Sequence of chain 1.E:
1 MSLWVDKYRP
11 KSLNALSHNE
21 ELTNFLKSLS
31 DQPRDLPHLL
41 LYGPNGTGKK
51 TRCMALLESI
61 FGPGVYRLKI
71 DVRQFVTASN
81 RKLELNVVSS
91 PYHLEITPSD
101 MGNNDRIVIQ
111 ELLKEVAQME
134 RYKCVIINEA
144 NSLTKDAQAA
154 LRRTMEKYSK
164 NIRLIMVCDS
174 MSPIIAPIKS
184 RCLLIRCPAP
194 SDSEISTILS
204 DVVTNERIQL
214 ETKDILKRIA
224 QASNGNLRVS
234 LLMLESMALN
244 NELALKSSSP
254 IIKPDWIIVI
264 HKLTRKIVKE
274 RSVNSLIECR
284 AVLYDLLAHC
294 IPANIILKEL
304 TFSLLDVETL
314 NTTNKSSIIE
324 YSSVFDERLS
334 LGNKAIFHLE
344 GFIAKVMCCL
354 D

Binding-site contacts:
Ligand atom N7 contacts residue THR69 of chain 1.D at 2.9 Å (h-bond).
Ligand atom O5' contacts residue SER73 of chain 1.D at 3.6 Å.
Ligand atom O3A contacts residue ARG229 of chain 1.D at 3.5 Å (salt-bridge).
Ligand atom O2B contacts residue THR72 of chain 1.D at 2.8 Å (h-bond).
Ligand atom O2' contacts residue TYR31 of chain 1.D at 3.0 Å (h-bond).
Ligand atom O2' contacts residue PRO33 of chain 1.D at 3.3 Å.
Ligand atom C3' contacts residue VAL28 of chain 1.D at 3.3 Å (hydrophobic).
Ligand atom C5' contacts residue ARG229 of chain 1.D at 3.4 Å.
Ligand atom O1B contacts residue THR69 of chain 1.D at 3.3 Å (h-bond).
Ligand atom C8 contacts residue THR69 of chain 1.D at 3.5 Å.
Ligand atom O3' contacts residue VAL28 of chain 1.D at 2.7 Å (h-bond).
Ligand atom N6 contacts residue THR40 of chain 1.D at 3.0 Å (h-bond).
Ligand atom O1B contacts residue GLY70 of chain 1.D at 2.7 Å (h-bond).
Ligand atom C4 contacts residue LEU228 of chain 1.D at 3.5 Å (hydrophobic).
Ligand atom O3G contacts residue MG1 of chain 1.R at 2.1 Å.
Ligand atom PG contacts residue ARG229 of chain 1.D at 3.4 Å.
Ligand atom O3B contacts residue GLY68 of chain 1.D at 2.8 Å (h-bond).
Ligand atom O1A contacts residue GLY70 of chain 1.D at 3.3 Å.
Ligand atom O1B contacts residue LYS71 of chain 1.D at 2.9 Å (salt-bridge).
Ligand atom C2 contacts residue ARG200 of chain 1.D at 3.3 Å.
Ligand atom N7 contacts residue GLY70 of chain 1.D at 3.4 Å.
Ligand atom O2A contacts residue GLU159 of chain 1.E at 2.8 Å (salt-bridge).
Ligand atom C8 contacts residue GLY70 of chain 1.D at 3.6 Å.
Ligand atom N3 contacts residue LEU228 of chain 1.D at 3.5 Å.
Ligand atom O2B contacts residue MG1 of chain 1.R at 2.9 Å.
Ligand atom S1G contacts residue ARG155 of chain 1.E at 3.5 Å (salt-bridge).
Ligand atom O3G contacts residue ARG184 of chain 1.E at 2.6 Å (salt-bridge).
Ligand atom N6 contacts residue VAL39 of chain 1.D at 3.4 Å.
Ligand atom O3B contacts residue ARG229 of chain 1.D at 2.9 Å (salt-bridge).
Ligand atom S1G contacts residue ASN171 of chain 1.D at 2.8 Å (h-bond).
Ligand atom O2G contacts residue ARG184 of chain 1.E at 2.5 Å (salt-bridge).
Ligand atom S1G contacts residue LYS71 of chain 1.D at 3.5 Å (salt-bridge).
Ligand atom O2A contacts residue ARG229 of chain 1.D at 2.9 Å (salt-bridge).
Ligand atom O2G contacts residue ARG229 of chain 1.D at 3.0 Å (salt-bridge).
Ligand atom O1A contacts residue SER73 of chain 1.D at 3.0 Å (h-bond).
Ligand atom O3A contacts residue GLY70 of chain 1.D at 3.5 Å (h-bond).
Ligand atom O2G contacts residue ARG155 of chain 1.E at 3.6 Å (salt-bridge).
Ligand atom O3A contacts residue GLY68 of chain 1.D at 3.6 Å.
Ligand atom PG contacts residue ARG184 of chain 1.E at 3.4 Å.
Ligand atom O3G contacts residue ARG155 of chain 1.E at 3.6 Å.

Sequence of chain 1.D:
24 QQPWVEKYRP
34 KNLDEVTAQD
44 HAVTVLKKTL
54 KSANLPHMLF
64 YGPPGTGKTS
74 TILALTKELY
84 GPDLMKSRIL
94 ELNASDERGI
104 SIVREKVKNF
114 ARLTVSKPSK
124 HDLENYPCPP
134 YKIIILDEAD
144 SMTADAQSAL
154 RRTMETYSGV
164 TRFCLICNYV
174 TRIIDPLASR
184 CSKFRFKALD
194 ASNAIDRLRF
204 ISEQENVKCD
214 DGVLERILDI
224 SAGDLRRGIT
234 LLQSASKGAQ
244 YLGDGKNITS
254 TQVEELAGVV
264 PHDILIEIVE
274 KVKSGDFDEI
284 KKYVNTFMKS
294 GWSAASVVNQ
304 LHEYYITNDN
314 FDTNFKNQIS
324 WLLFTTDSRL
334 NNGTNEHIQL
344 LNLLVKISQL

This small molecule binds to this protein.
Small molecule (SMILES): Nc1ncnc2c1ncn2[C@@H]1O[C@H](COP(=O)(O)OP(=O)(O)OP(O)(O)=S)[C@@H](O)[C@H]1O